Binding-site contacts:
Ligand atom C3 contacts residue ASN650 of chain 1.A at 3.7 Å.
Ligand atom C4 contacts residue ASN650 of chain 1.A at 4.2 Å.
Ligand atom N2 contacts residue ASN650 of chain 1.A at 3.3 Å (h-bond).
Ligand atom O3 contacts residue ASN650 of chain 1.A at 3.9 Å.
Ligand atom N2 contacts residue ASP682 of chain 1.A at 3.5 Å (salt-bridge).
Ligand atom O5 contacts residue ASN650 of chain 1.A at 2.4 Å (h-bond).
Ligand atom C6 contacts residue TRP627 of chain 1.A at 3.6 Å (hydrophobic).
Ligand atom O5 contacts residue TRP627 of chain 1.A at 3.8 Å.
Ligand atom O7 contacts residue ASP682 of chain 1.A at 4.1 Å.
Ligand atom O6 contacts residue TRP627 of chain 1.A at 4.2 Å.
Ligand atom C7 contacts residue ASP682 of chain 1.A at 4.0 Å.
Ligand atom C1 contacts residue ASN650 of chain 1.A at 1.4 Å.
Ligand atom C2 contacts residue ASN650 of chain 1.A at 2.5 Å.
Ligand atom C2 contacts residue ASP682 of chain 1.A at 4.2 Å.
Ligand atom C4 contacts residue ASP682 of chain 1.A at 3.4 Å.
Ligand atom C5 contacts residue ASN650 of chain 1.A at 3.7 Å.
Ligand atom C3 contacts residue ASP682 of chain 1.A at 3.5 Å.
Ligand atom C8 contacts residue ASN650 of chain 1.A at 4.1 Å.
Ligand atom O4 contacts residue ASP682 of chain 1.A at 2.4 Å (salt-bridge).
Ligand atom C7 contacts residue ASN650 of chain 1.A at 4.0 Å.
Ligand atom C5 contacts residue TRP627 of chain 1.A at 4.5 Å (hydrophobic).

This small molecule binds to this protein.
Small molecule (SMILES): CC(=O)N[C@@H]1[C@@H](O)[C@H](O)[C@@H](CO)O[C@H]1O

Sequence of chain 1.A:
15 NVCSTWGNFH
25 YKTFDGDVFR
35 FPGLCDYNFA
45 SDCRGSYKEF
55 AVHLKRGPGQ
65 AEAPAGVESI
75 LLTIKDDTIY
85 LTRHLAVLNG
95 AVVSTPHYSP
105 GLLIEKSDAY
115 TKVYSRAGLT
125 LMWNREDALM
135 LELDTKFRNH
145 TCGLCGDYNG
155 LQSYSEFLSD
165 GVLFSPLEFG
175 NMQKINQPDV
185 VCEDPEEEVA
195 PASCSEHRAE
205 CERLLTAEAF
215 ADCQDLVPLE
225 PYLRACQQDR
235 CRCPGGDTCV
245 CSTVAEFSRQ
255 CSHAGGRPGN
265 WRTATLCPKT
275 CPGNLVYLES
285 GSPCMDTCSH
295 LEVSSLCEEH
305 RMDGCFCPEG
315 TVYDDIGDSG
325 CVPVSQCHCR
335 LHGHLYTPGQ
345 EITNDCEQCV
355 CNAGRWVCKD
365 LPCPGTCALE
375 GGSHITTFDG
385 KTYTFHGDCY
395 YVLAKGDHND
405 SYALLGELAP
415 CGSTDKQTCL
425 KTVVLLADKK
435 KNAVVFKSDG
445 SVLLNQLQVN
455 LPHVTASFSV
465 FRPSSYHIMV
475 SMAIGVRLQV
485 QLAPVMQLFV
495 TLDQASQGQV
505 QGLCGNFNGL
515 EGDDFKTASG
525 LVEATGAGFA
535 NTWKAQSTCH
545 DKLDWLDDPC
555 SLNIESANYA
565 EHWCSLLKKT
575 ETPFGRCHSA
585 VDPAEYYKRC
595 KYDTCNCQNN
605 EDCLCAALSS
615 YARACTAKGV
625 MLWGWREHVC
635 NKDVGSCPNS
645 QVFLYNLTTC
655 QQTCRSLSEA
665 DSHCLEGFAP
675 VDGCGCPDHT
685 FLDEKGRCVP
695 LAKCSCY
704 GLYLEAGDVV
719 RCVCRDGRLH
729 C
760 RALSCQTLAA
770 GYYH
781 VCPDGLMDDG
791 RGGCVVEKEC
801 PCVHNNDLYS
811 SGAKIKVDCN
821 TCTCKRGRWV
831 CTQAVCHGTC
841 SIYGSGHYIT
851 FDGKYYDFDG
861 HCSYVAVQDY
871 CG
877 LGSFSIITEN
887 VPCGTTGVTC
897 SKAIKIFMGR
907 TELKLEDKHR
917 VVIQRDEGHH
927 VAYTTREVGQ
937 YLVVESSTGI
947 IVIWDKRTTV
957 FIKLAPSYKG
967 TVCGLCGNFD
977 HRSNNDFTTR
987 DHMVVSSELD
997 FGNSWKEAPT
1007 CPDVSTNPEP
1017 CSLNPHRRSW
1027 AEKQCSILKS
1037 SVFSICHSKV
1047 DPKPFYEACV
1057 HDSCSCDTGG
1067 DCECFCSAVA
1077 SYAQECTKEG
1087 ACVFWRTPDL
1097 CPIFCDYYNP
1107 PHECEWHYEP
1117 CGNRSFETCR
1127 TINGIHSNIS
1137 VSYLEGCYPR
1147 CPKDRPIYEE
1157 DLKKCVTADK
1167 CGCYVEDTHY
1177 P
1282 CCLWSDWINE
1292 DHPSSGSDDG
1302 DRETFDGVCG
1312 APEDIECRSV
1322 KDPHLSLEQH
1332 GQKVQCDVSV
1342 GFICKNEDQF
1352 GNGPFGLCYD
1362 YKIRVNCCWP